Sequence of chain 1.B:
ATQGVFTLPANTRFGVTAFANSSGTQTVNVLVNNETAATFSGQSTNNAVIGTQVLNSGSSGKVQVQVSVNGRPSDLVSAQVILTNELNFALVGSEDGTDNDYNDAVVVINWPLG

Sequence of chain 1.C:
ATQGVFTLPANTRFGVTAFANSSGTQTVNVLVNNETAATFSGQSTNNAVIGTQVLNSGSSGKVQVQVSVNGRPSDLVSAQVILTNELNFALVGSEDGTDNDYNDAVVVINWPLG

Binding-site contacts:
Ligand atom C3 contacts residue CA1 of chain 1.O at 3.4 Å.
Ligand atom O4 contacts residue ASP104 of chain 1.C at 3.8 Å.
Ligand atom C1 contacts residue SER22 of chain 1.C at 3.4 Å.
Ligand atom C1 contacts residue ASP96 of chain 1.C at 3.7 Å.
Ligand atom O2 contacts residue GLU95 of chain 1.C at 3.4 Å (salt-bridge).
Ligand atom O2 contacts residue ASP99 of chain 1.C at 3.8 Å.
Ligand atom O5 contacts residue SER22 of chain 1.C at 3.5 Å (h-bond).
Ligand atom C2 contacts residue ASP96 of chain 1.C at 3.4 Å.
Ligand atom O5 contacts residue SER23 of chain 1.C at 3.0 Å (h-bond).
Ligand atom C4 contacts residue GLY114 of chain 1.B at 3.4 Å.
Ligand atom O2 contacts residue CA1 of chain 1.O at 2.5 Å.
Ligand atom C6 contacts residue GLY114 of chain 1.B at 3.6 Å.
Ligand atom O4 contacts residue SER22 of chain 1.C at 3.4 Å.
Ligand atom C5 contacts residue GLY114 of chain 1.B at 4.1 Å.
Ligand atom C5 contacts residue SER23 of chain 1.C at 4.0 Å.
Ligand atom C6 contacts residue SER23 of chain 1.C at 3.8 Å.
Ligand atom O3 contacts residue ASP104 of chain 1.C at 3.1 Å (salt-bridge).
Ligand atom C3 contacts residue ASP104 of chain 1.C at 3.8 Å.
Ligand atom O4 contacts residue GLY114 of chain 1.B at 2.6 Å (h-bond).
Ligand atom O3 contacts residue ASP101 of chain 1.C at 2.9 Å (salt-bridge).
Ligand atom O2 contacts residue GLY97 of chain 1.C at 4.0 Å.
Ligand atom C2 contacts residue CA1 of chain 1.N at 3.8 Å.
Ligand atom C4 contacts residue ASP99 of chain 1.C at 3.9 Å.
Ligand atom O3 contacts residue ASP99 of chain 1.C at 2.5 Å (salt-bridge).
Ligand atom C2 contacts residue SER22 of chain 1.C at 3.6 Å.
Ligand atom O4 contacts residue ASP101 of chain 1.C at 4.2 Å.
Ligand atom O3 contacts residue CA1 of chain 1.N at 2.5 Å.
Ligand atom C6 contacts residue THR45 of chain 1.C at 4.0 Å.
Ligand atom O2 contacts residue ASP96 of chain 1.C at 2.6 Å (salt-bridge).
Ligand atom C2 contacts residue CA1 of chain 1.O at 3.3 Å.
Ligand atom C1 contacts residue SER23 of chain 1.C at 3.8 Å.
Ligand atom C3 contacts residue ASP99 of chain 1.C at 3.1 Å.
Ligand atom C3 contacts residue CA1 of chain 1.N at 3.4 Å.
Ligand atom O6 contacts residue SER23 of chain 1.C at 3.4 Å.
Ligand atom O4 contacts residue ASN21 of chain 1.C at 3.0 Å (h-bond).
Ligand atom O3 contacts residue CA1 of chain 1.O at 2.5 Å.
Ligand atom O4 contacts residue CA1 of chain 1.N at 2.5 Å.
Ligand atom C4 contacts residue CA1 of chain 1.N at 3.4 Å.
Ligand atom C2 contacts residue ASP104 of chain 1.C at 3.3 Å.
Ligand atom O2 contacts residue ASP104 of chain 1.C at 3.2 Å (salt-bridge).

A small-molecule ligand and the protein it binds are described below.
Small molecule (SMILES): OC[C@@H]1O[C@@H](O)[C@@H](O)[C@H](O)[C@@H]1O